Binding-site contacts:
Ligand atom C8 contacts residue ASN441 of chain 1.E at 3.7 Å.
Ligand atom C2 contacts residue ASN441 of chain 1.E at 2.5 Å.
Ligand atom O7 contacts residue ASN441 of chain 1.E at 3.6 Å (h-bond).
Ligand atom C8 contacts residue ASN257 of chain 1.E at 3.4 Å.
Ligand atom N2 contacts residue ASN441 of chain 1.E at 2.9 Å (h-bond).
Ligand atom C3 contacts residue ASN441 of chain 1.E at 3.9 Å.
Ligand atom C5 contacts residue ASN441 of chain 1.E at 3.8 Å.
Ligand atom O5 contacts residue PRO286 of chain 1.E at 4.2 Å.
Ligand atom C7 contacts residue ASN441 of chain 1.E at 3.3 Å.
Ligand atom O5 contacts residue ASN441 of chain 1.E at 2.5 Å (h-bond).
Ligand atom C1 contacts residue ASN441 of chain 1.E at 1.5 Å.
Ligand atom C8 contacts residue NAG1 of chain 1.BA at 3.3 Å.
Ligand atom C4 contacts residue ASN441 of chain 1.E at 4.3 Å.
Ligand atom O6 contacts residue PRO286 of chain 1.E at 4.0 Å.

Sequence of chain 1.E:
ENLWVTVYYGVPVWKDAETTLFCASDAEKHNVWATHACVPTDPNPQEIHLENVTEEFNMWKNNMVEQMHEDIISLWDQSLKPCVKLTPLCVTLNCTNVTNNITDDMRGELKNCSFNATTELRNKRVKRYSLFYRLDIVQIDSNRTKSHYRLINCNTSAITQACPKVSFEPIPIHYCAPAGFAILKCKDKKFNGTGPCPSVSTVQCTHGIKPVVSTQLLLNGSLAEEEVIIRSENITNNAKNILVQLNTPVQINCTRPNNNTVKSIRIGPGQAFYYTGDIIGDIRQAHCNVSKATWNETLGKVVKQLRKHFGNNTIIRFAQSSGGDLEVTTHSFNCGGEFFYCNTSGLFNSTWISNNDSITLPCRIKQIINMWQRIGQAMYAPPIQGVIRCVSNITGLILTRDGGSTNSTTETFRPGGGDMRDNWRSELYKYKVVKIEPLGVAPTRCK

The small molecule below binds the protein below.
Small molecule (SMILES): CC(=O)N[C@H]1[C@H](O[C@H]2[C@H](O)[C@@H](NC(C)=O)CO[C@@H]2CO)O[C@H](CO)[C@@H](O)[C@@H]1O